A small-molecule ligand and the protein it binds are described below.
Small molecule (SMILES): C[C@H](CCC[C@H](C)C(=O)O)[C@H]1CC[C@H]2[C@@H]3CC=C4C=C(O)CC[C@]4(C)[C@H]3CC[C@]12C

Sequence of chain 1.A:
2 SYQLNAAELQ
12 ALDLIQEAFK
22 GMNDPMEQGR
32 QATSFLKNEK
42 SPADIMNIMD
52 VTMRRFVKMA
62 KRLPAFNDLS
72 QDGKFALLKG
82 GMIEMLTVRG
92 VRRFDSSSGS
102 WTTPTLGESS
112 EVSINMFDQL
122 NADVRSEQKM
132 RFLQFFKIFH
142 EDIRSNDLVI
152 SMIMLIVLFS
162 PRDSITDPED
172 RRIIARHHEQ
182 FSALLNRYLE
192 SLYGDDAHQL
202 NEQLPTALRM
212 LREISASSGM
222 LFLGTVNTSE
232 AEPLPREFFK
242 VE

Binding-site contacts:
Ligand atom C22 contacts residue TRP102 of chain 1.A at 4.0 Å (hydrophobic).
Ligand atom C23 contacts residue PHE36 of chain 1.A at 4.0 Å (hydrophobic).
Ligand atom C21 contacts residue ARG90 of chain 1.A at 3.7 Å.
Ligand atom C18 contacts residue LEU87 of chain 1.A at 3.8 Å (hydrophobic).
Ligand atom O1 contacts residue ILE215 of chain 1.A at 3.7 Å.
Ligand atom C4 contacts residue PHE118 of chain 1.A at 3.9 Å (hydrophobic).
Ligand atom C2 contacts residue ILE215 of chain 1.A at 3.9 Å (hydrophobic).
Ligand atom C1 contacts residue THR88 of chain 1.A at 3.6 Å.
Ligand atom C18 contacts residue MET50 of chain 1.A at 3.9 Å (hydrophobic).
Ligand atom C26 contacts residue THR53 of chain 1.A at 3.4 Å.
Ligand atom C27 contacts residue THR53 of chain 1.A at 3.7 Å.
Ligand atom C3 contacts residue SER219 of chain 1.A at 3.4 Å.
Ligand atom C25 contacts residue THR104 of chain 1.A at 3.5 Å.
Ligand atom C27 contacts residue ARG90 of chain 1.A at 3.5 Å.
Ligand atom C21 contacts residue GLY91 of chain 1.A at 4.0 Å.
Ligand atom O3 contacts residue ARG90 of chain 1.A at 2.8 Å (salt-bridge).
Ligand atom O1 contacts residue SER219 of chain 1.A at 2.7 Å (h-bond).
Ligand atom O3 contacts residue PRO105 of chain 1.A at 3.7 Å.
Ligand atom C11 contacts residue LEU87 of chain 1.A at 3.7 Å (hydrophobic).
Ligand atom C25 contacts residue THR53 of chain 1.A at 3.7 Å.
Ligand atom C24 contacts residue THR53 of chain 1.A at 3.6 Å.
Ligand atom C24 contacts residue PHE36 of chain 1.A at 3.9 Å (hydrophobic).
Ligand atom C24 contacts residue ILE49 of chain 1.A at 3.7 Å (hydrophobic).
Ligand atom C26 contacts residue VAL52 of chain 1.A at 3.8 Å (hydrophobic).
Ligand atom C15 contacts residue ILE46 of chain 1.A at 3.9 Å (hydrophobic).
Ligand atom C6 contacts residue PHE118 of chain 1.A at 3.9 Å (hydrophobic).
Ligand atom C27 contacts residue THR104 of chain 1.A at 3.5 Å.
Ligand atom O3 contacts residue THR104 of chain 1.A at 2.7 Å (h-bond).
Ligand atom C2 contacts residue THR88 of chain 1.A at 3.7 Å.
Ligand atom O1 contacts residue GLN129 of chain 1.A at 3.1 Å (h-bond).
Ligand atom C26 contacts residue ILE49 of chain 1.A at 3.7 Å (hydrophobic).
Ligand atom C12 contacts residue LEU87 of chain 1.A at 3.8 Å (hydrophobic).
Ligand atom C2 contacts residue SER219 of chain 1.A at 3.9 Å.
Ligand atom C12 contacts residue GLY91 of chain 1.A at 3.4 Å.
Ligand atom C4 contacts residue LEU222 of chain 1.A at 3.5 Å (hydrophobic).
Ligand atom C17 contacts residue TRP102 of chain 1.A at 4.0 Å (hydrophobic).
Ligand atom O2 contacts residue THR53 of chain 1.A at 2.9 Å (h-bond).
Ligand atom C19 contacts residue LEU87 of chain 1.A at 3.9 Å (hydrophobic).
Ligand atom O2 contacts residue ARG90 of chain 1.A at 2.9 Å (salt-bridge).
Ligand atom C23 contacts residue THR103 of chain 1.A at 4.0 Å.